Sequence of chain 1.A:
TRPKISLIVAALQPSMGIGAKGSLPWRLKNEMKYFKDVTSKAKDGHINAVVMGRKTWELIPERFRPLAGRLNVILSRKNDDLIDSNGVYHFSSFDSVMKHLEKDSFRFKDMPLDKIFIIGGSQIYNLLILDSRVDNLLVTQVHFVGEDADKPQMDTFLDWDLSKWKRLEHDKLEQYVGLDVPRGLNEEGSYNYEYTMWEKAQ

A small-molecule ligand and the protein it binds are described below.
Small molecule (SMILES): CCc1nc(N)nc(N)c1-c1ccc(Cl)cc1

Binding-site contacts:
Ligand atom C11 contacts residue EPE1 of chain 1.F at 3.5 Å.
Ligand atom N1 contacts residue NDP1 of chain 1.C at 3.9 Å.
Ligand atom N1 contacts residue VAL11 of chain 1.A at 3.6 Å.
Ligand atom C8 contacts residue NDP1 of chain 1.C at 3.4 Å.
Ligand atom C12 contacts residue PHE37 of chain 1.A at 3.8 Å (hydrophobic).
Ligand atom C16 contacts residue PHE37 of chain 1.A at 3.7 Å (hydrophobic).
Ligand atom C16 contacts residue EPE1 of chain 1.F at 3.8 Å.
Ligand atom C9 contacts residue EPE1 of chain 1.F at 3.9 Å.
Ligand atom C10 contacts residue NDP1 of chain 1.C at 3.8 Å.
Ligand atom N13 contacts residue TYR127 of chain 1.A at 3.0 Å (h-bond).
Ligand atom N14 contacts residue ILE10 of chain 1.A at 3.8 Å.
Ligand atom N13 contacts residue ILE121 of chain 1.A at 2.9 Å (h-bond).
Ligand atom N13 contacts residue NDP1 of chain 1.C at 3.8 Å.
Ligand atom C9 contacts residue NDP1 of chain 1.C at 3.6 Å.
Ligand atom N14 contacts residue GLU33 of chain 1.A at 2.7 Å (salt-bridge).
Ligand atom C2 contacts residue PHE37 of chain 1.A at 3.7 Å (hydrophobic).
Ligand atom C12 contacts residue EPE1 of chain 1.F at 3.8 Å.
Ligand atom N13 contacts residue ILE10 of chain 1.A at 2.9 Å (h-bond).
Ligand atom C2 contacts residue ALA12 of chain 1.A at 3.9 Å (hydrophobic).
Ligand atom C16 contacts residue MET34 of chain 1.A at 3.8 Å (hydrophobic).
Ligand atom C3 contacts residue ILE10 of chain 1.A at 3.7 Å (hydrophobic).
Ligand atom C5 contacts residue GLU33 of chain 1.A at 3.5 Å.
Ligand atom N1 contacts residue PHE37 of chain 1.A at 3.5 Å.
Ligand atom N1 contacts residue ILE10 of chain 1.A at 3.6 Å (h-bond).
Ligand atom C3 contacts residue PHE37 of chain 1.A at 3.5 Å (hydrophobic).
Ligand atom C12 contacts residue ILE121 of chain 1.A at 3.9 Å (hydrophobic).
Ligand atom C10 contacts residue EPE1 of chain 1.F at 3.5 Å.
Ligand atom N14 contacts residue VAL11 of chain 1.A at 3.7 Å.
Ligand atom C16 contacts residue GLU33 of chain 1.A at 3.5 Å.
Ligand atom C4 contacts residue NDP1 of chain 1.C at 3.7 Å.
Ligand atom C15 contacts residue GLU33 of chain 1.A at 3.5 Å.
Ligand atom C2 contacts residue GLU33 of chain 1.A at 3.5 Å.
Ligand atom N6 contacts residue PHE37 of chain 1.A at 3.9 Å.
Ligand atom N6 contacts residue GLU33 of chain 1.A at 2.8 Å (salt-bridge).
Ligand atom C3 contacts residue NDP1 of chain 1.C at 3.5 Å.
Ligand atom N14 contacts residue THR142 of chain 1.A at 3.6 Å (h-bond).
Ligand atom N13 contacts residue PHE37 of chain 1.A at 3.6 Å.
Ligand atom CL1 contacts residue THR58 of chain 1.A at 3.6 Å.
Ligand atom C4 contacts residue PHE37 of chain 1.A at 3.8 Å (hydrophobic).
Ligand atom C7 contacts residue NDP1 of chain 1.C at 3.8 Å.